The small molecule below binds the protein below.
Small molecule (SMILES): O=CC=CC=O

Sequence of chain 1.B:
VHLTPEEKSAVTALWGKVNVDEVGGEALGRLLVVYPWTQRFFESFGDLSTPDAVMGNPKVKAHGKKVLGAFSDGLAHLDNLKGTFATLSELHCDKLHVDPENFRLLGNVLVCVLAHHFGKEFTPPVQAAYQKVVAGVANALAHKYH

Sequence of chain 1.D:
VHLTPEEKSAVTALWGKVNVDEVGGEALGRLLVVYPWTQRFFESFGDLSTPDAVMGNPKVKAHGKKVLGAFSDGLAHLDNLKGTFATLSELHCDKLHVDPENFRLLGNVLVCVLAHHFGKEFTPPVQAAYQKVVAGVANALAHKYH

Binding-site contacts:
Ligand atom O8 contacts residue VAL1 of chain 1.D at 3.4 Å.
Ligand atom C2 contacts residue LYS82 of chain 1.B at 1.3 Å.
Ligand atom C1 contacts residue LYS82 of chain 1.B at 2.1 Å.
Ligand atom C5 contacts residue LYS82 of chain 1.D at 2.2 Å.
Ligand atom O3 contacts residue LYS82 of chain 1.B at 2.2 Å (salt-bridge).
Ligand atom C7 contacts residue LYS82 of chain 1.B at 4.4 Å.
Ligand atom C5 contacts residue LYS82 of chain 1.B at 3.3 Å.
Ligand atom C7 contacts residue LYS82 of chain 1.D at 1.3 Å.
Ligand atom C1 contacts residue LYS82 of chain 1.D at 3.5 Å.
Ligand atom O8 contacts residue LYS82 of chain 1.D at 2.2 Å (salt-bridge).
Ligand atom C7 contacts residue VAL1 of chain 1.D at 4.3 Å (hydrophobic).